Binding-site contacts:
Ligand atom C1' contacts residue TYR265 of chain 1.A at 3.9 Å (hydrophobic).
Ligand atom C5 contacts residue TYR104 of chain 1.A at 3.9 Å (hydrophobic).
Ligand atom O3A contacts residue SER71 of chain 1.A at 4.0 Å.
Ligand atom N6 contacts residue ASP101 of chain 1.A at 3.4 Å (salt-bridge).
Ligand atom PG contacts residue MG1 of chain 1.L at 3.6 Å.
Ligand atom S1G contacts residue LYS73 of chain 1.A at 3.5 Å (salt-bridge).
Ligand atom C2 contacts residue TYR104 of chain 1.A at 3.7 Å (hydrophobic).
Ligand atom N7 contacts residue TYR104 of chain 1.A at 4.0 Å.
Ligand atom C6 contacts residue TYR104 of chain 1.A at 3.4 Å (hydrophobic).
Ligand atom N3 contacts residue TYR104 of chain 1.A at 3.9 Å.
Ligand atom N6 contacts residue TYR104 of chain 1.A at 3.6 Å.
Ligand atom C5' contacts residue GLY72 of chain 1.A at 3.8 Å.
Ligand atom O3G contacts residue GLU97 of chain 1.A at 3.2 Å (salt-bridge).
Ligand atom O1A contacts residue GLY72 of chain 1.A at 3.5 Å.
Ligand atom C5' contacts residue THR75 of chain 1.A at 3.7 Å.
Ligand atom C4' contacts residue TYR265 of chain 1.A at 3.9 Å (hydrophobic).
Ligand atom PA contacts residue THR75 of chain 1.A at 3.8 Å.
Ligand atom O3' contacts residue TYR265 of chain 1.A at 3.4 Å (h-bond).
Ligand atom O2B contacts residue LYS73 of chain 1.A at 2.8 Å (salt-bridge).
Ligand atom C4 contacts residue TYR104 of chain 1.A at 3.9 Å (hydrophobic).
Ligand atom O3B contacts residue SER70 of chain 1.A at 3.4 Å (h-bond).
Ligand atom O2B contacts residue SER70 of chain 1.A at 3.9 Å.
Ligand atom S1G contacts residue GLU69 of chain 1.A at 3.6 Å.
Ligand atom O1A contacts residue THR75 of chain 1.A at 2.6 Å (h-bond).
Ligand atom N1 contacts residue TYR104 of chain 1.A at 3.5 Å.
Ligand atom O3A contacts residue SER70 of chain 1.A at 3.9 Å.
Ligand atom O2B contacts residue SER71 of chain 1.A at 3.6 Å.
Ligand atom O1B contacts residue THR74 of chain 1.A at 2.9 Å (h-bond).
Ligand atom O1B contacts residue MG1 of chain 1.L at 2.2 Å.
Ligand atom PB contacts residue MG1 of chain 1.L at 3.5 Å.
Ligand atom O2B contacts residue GLY72 of chain 1.A at 3.6 Å.
Ligand atom O3A contacts residue LYS73 of chain 1.A at 4.0 Å.
Ligand atom O5' contacts residue THR75 of chain 1.A at 3.8 Å.
Ligand atom O4' contacts residue TYR265 of chain 1.A at 3.8 Å.
Ligand atom PB contacts residue LYS73 of chain 1.A at 4.0 Å.
Ligand atom O1A contacts residue THR74 of chain 1.A at 3.6 Å.
Ligand atom O3A contacts residue GLY72 of chain 1.A at 3.5 Å (h-bond).
Ligand atom O3G contacts residue MG1 of chain 1.L at 2.2 Å.
Ligand atom O1A contacts residue LYS73 of chain 1.A at 4.0 Å.
Ligand atom O4' contacts residue TYR104 of chain 1.A at 3.8 Å.

The small molecule below binds the protein below.
Small molecule (SMILES): Nc1ncnc2c1ncn2[C@@H]1O[C@H](COP(=O)(O)OP(=O)(O)OP(O)(O)=S)[C@@H](O)[C@H]1O

Sequence of chain 1.A:
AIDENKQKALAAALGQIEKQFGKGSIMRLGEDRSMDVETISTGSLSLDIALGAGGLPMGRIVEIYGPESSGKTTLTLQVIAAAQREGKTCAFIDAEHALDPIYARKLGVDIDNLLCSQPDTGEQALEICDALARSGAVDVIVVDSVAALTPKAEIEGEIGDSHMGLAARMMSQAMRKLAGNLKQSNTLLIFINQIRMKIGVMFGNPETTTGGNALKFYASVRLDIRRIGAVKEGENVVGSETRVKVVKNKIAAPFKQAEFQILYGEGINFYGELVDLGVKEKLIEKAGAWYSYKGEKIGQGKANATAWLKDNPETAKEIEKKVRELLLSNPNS